Binding-site contacts:
Ligand atom PA contacts residue PHE27 of chain 1.E at 3.8 Å.
Ligand atom S1 contacts residue PHE27 of chain 1.E at 3.8 Å.
Ligand atom C11 contacts residue GLY181 of chain 1.E at 3.9 Å.
Ligand atom C9 contacts residue PHE27 of chain 1.E at 3.9 Å (hydrophobic).
Ligand atom O1A contacts residue PHE27 of chain 1.E at 3.5 Å.
Ligand atom C4 contacts residue ASN188 of chain 1.E at 3.6 Å.
Ligand atom C15 contacts residue GLY153 of chain 1.E at 3.5 Å.
Ligand atom O1A contacts residue TYR46 of chain 1.E at 3.6 Å (h-bond).
Ligand atom C14 contacts residue CYS262 of chain 1.E at 3.1 Å (hydrophobic).
Ligand atom C7 contacts residue LEU184 of chain 1.E at 3.6 Å (hydrophobic).
Ligand atom C9 contacts residue FPS1 of chain 1.N at 3.8 Å.
Ligand atom O2B contacts residue ARG25 of chain 1.E at 2.8 Å (salt-bridge).
Ligand atom C1 contacts residue PHE27 of chain 1.E at 4.1 Å (hydrophobic).
Ligand atom O3A contacts residue ARG50 of chain 1.E at 3.8 Å.
Ligand atom O1A contacts residue SER24 of chain 1.E at 3.5 Å (h-bond).
Ligand atom O1B contacts residue THR23 of chain 1.E at 3.3 Å (h-bond).
Ligand atom C8 contacts residue VAL152 of chain 1.E at 3.9 Å (hydrophobic).
Ligand atom C2 contacts residue FPS1 of chain 1.N at 3.5 Å.
Ligand atom C12 contacts residue MET180 of chain 1.E at 4.0 Å (hydrophobic).
Ligand atom C4 contacts residue GLN185 of chain 1.E at 3.3 Å.
Ligand atom C15 contacts residue MET180 of chain 1.E at 3.3 Å (hydrophobic).
Ligand atom O2A contacts residue SER26 of chain 1.E at 3.3 Å.
Ligand atom O1B contacts residue ARG25 of chain 1.E at 2.9 Å (salt-bridge).
Ligand atom C15 contacts residue TYR249 of chain 1.E at 3.9 Å (hydrophobic).
Ligand atom O3B contacts residue SER26 of chain 1.E at 3.7 Å.
Ligand atom S1 contacts residue FPS1 of chain 1.N at 3.7 Å.
Ligand atom O1A contacts residue SER26 of chain 1.E at 3.7 Å.
Ligand atom C10 contacts residue VAL152 of chain 1.E at 3.8 Å (hydrophobic).
Ligand atom O1B contacts residue ARG50 of chain 1.E at 4.0 Å.
Ligand atom C11 contacts residue GLY153 of chain 1.E at 3.9 Å.
Ligand atom C13 contacts residue MET180 of chain 1.E at 3.6 Å (hydrophobic).
Ligand atom PB contacts residue ARG25 of chain 1.E at 3.2 Å.
Ligand atom C8 contacts residue LEU184 of chain 1.E at 3.8 Å (hydrophobic).
Ligand atom O2A contacts residue PHE27 of chain 1.E at 3.4 Å.
Ligand atom C11 contacts residue LEU184 of chain 1.E at 3.9 Å (hydrophobic).
Ligand atom C9 contacts residue LEU156 of chain 1.E at 3.8 Å (hydrophobic).
Ligand atom O3B contacts residue ARG25 of chain 1.E at 3.4 Å.
Ligand atom C14 contacts residue MET180 of chain 1.E at 3.9 Å (hydrophobic).
Ligand atom C10 contacts residue GLY153 of chain 1.E at 3.7 Å.
Ligand atom C6 contacts residue LEU184 of chain 1.E at 3.8 Å (hydrophobic).

The small molecule below binds the protein below.
Small molecule (SMILES): CC(C)=CCC/C(C)=C/CC/C(C)=C/CS[P](=O)(O)OP(=O)(O)O

Sequence of chain 1.E:
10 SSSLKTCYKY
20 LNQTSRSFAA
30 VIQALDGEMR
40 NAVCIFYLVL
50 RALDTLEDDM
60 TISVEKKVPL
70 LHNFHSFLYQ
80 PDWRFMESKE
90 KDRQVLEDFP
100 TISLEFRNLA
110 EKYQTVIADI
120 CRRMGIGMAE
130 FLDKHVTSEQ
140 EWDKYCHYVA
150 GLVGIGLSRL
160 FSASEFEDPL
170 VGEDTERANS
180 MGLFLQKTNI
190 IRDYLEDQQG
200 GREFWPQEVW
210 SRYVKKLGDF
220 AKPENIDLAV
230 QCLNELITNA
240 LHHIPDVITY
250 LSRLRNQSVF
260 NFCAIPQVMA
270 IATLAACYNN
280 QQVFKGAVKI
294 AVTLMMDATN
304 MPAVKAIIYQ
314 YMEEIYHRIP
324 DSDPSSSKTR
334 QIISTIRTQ